The small molecule below binds the protein below.
Small molecule (SMILES): CC(=O)N[C@@H]1[C@@H](O)[C@H](O)[C@@H](CO)O[C@H]1O

Sequence of chain 1.B:
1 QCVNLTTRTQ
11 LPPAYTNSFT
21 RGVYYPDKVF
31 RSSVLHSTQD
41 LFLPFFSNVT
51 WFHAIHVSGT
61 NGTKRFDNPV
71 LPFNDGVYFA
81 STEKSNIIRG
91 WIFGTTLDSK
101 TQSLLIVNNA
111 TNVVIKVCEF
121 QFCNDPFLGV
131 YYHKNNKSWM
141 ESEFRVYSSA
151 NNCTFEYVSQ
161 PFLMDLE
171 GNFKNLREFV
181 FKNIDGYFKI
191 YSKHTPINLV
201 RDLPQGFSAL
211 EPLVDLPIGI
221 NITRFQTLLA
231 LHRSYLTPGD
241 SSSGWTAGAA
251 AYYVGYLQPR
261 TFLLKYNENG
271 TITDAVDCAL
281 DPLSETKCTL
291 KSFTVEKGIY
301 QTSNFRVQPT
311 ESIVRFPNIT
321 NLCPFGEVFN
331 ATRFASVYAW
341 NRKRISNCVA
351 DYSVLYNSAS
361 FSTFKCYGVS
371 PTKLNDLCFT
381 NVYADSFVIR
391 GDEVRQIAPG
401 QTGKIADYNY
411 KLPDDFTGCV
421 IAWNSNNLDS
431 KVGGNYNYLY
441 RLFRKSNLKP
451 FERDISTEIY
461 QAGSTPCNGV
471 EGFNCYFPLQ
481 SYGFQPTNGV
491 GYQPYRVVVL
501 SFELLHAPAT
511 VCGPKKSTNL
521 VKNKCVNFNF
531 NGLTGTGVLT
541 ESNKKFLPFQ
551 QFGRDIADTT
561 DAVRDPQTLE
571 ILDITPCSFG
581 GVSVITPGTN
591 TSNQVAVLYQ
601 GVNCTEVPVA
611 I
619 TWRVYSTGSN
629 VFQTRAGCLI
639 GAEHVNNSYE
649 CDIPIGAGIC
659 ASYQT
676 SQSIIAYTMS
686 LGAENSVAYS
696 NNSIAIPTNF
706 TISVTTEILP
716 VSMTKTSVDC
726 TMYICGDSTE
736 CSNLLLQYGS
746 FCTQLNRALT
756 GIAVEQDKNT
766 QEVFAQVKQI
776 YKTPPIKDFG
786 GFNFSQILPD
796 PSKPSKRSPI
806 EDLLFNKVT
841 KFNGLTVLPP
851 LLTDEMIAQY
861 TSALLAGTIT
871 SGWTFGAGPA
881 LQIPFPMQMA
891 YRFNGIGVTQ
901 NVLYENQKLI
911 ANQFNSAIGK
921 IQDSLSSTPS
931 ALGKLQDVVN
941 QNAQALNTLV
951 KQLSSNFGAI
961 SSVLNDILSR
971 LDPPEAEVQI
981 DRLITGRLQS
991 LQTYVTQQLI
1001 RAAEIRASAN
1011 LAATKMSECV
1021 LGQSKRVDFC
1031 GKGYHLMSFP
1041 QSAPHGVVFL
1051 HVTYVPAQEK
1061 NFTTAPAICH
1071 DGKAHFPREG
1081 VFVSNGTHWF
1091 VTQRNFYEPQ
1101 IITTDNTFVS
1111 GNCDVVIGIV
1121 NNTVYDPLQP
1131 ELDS

Binding-site contacts:
Ligand atom C8 contacts residue THR111 of chain 1.B at 3.3 Å.
Ligand atom C4 contacts residue ASN112 of chain 1.B at 4.3 Å.
Ligand atom C5 contacts residue ASN112 of chain 1.B at 3.5 Å.
Ligand atom C6 contacts residue VAL114 of chain 1.B at 3.5 Å (hydrophobic).
Ligand atom C6 contacts residue ASN112 of chain 1.B at 4.4 Å.
Ligand atom C7 contacts residue ASN109 of chain 1.B at 3.6 Å.
Ligand atom N2 contacts residue THR111 of chain 1.B at 3.2 Å (h-bond).
Ligand atom C3 contacts residue ASN109 of chain 1.B at 3.8 Å.
Ligand atom C3 contacts residue ASN112 of chain 1.B at 4.5 Å.
Ligand atom N2 contacts residue ASN109 of chain 1.B at 2.8 Å (h-bond).
Ligand atom C8 contacts residue ALA110 of chain 1.B at 3.8 Å (hydrophobic).
Ligand atom O3 contacts residue THR111 of chain 1.B at 3.9 Å.
Ligand atom C1 contacts residue ASN109 of chain 1.B at 1.4 Å.
Ligand atom C3 contacts residue THR111 of chain 1.B at 3.9 Å.
Ligand atom C5 contacts residue VAL114 of chain 1.B at 3.8 Å (hydrophobic).
Ligand atom C1 contacts residue ASN112 of chain 1.B at 4.0 Å.
Ligand atom C2 contacts residue THR111 of chain 1.B at 4.1 Å.
Ligand atom C7 contacts residue THR111 of chain 1.B at 3.7 Å.
Ligand atom C5 contacts residue ASN109 of chain 1.B at 3.7 Å.
Ligand atom C4 contacts residue ASN109 of chain 1.B at 4.3 Å.
Ligand atom O7 contacts residue ASN109 of chain 1.B at 4.0 Å.
Ligand atom O5 contacts residue ASN109 of chain 1.B at 2.4 Å (h-bond).
Ligand atom C8 contacts residue ASN109 of chain 1.B at 4.0 Å.
Ligand atom C2 contacts residue ASN109 of chain 1.B at 2.5 Å.
Ligand atom O4 contacts residue ASN112 of chain 1.B at 4.2 Å.
Ligand atom O5 contacts residue ASN112 of chain 1.B at 4.0 Å.
Ligand atom O5 contacts residue VAL114 of chain 1.B at 4.2 Å.